A protein and the small-molecule ligand that binds it are described below.
Small molecule (SMILES): Cc1cn([C@H]2C[C@H](O[P](=O)(O)OC[C@H]3O[C@@H](n4ccc(N)nc4=O)C[C@@H]3O[P](=O)(O)OC[C@H]3O[C@@H](n4ccc(N)nc4=O)C[C@@H]3O)[C@@H](CO[P](=O)(O)O[C@H]3C[C@H](n4cnc5c(=O)nc(N)[nH]c54)O[C@@H]3CO[P](=O)(O)O[C@H]3C[C@H](n4ccc(N)nc4=O)O[C@@H]3CO[P](=O)(O)O[C@H]3C[C@H](n4cnc5c(=O)nc(N)[nH]c54)O[C@@H]3CO)O2)c(=O)[nH]c1=O

Binding-site contacts:
Ligand atom P contacts residue ASP229 of chain 1.B at 3.5 Å.
Ligand atom O4' contacts residue PHE32 of chain 1.B at 3.5 Å.
Ligand atom O4' contacts residue TYR72 of chain 1.B at 3.4 Å.
Ligand atom OP1 contacts residue HIS182 of chain 1.B at 3.8 Å.
Ligand atom N3 contacts residue TYR72 of chain 1.B at 3.8 Å.
Ligand atom OP1 contacts residue ARG230 of chain 1.B at 3.6 Å.
Ligand atom N4 contacts residue HIS231 of chain 1.B at 3.8 Å.
Ligand atom C5 contacts residue TYR72 of chain 1.B at 3.5 Å (hydrophobic).
Ligand atom C1' contacts residue PHE32 of chain 1.B at 3.7 Å (hydrophobic).
Ligand atom C5' contacts residue HIS109 of chain 1.B at 3.5 Å.
Ligand atom N2 contacts residue ARG230 of chain 1.B at 3.3 Å (salt-bridge).
Ligand atom OP2 contacts residue ASP229 of chain 1.B at 3.3 Å (salt-bridge).
Ligand atom C2' contacts residue HIS7 of chain 1.B at 3.5 Å.
Ligand atom C4' contacts residue TYR72 of chain 1.B at 3.7 Å (hydrophobic).
Ligand atom OP2 contacts residue HIS182 of chain 1.B at 3.0 Å (h-bond).
Ligand atom OP1 contacts residue HIS231 of chain 1.B at 2.8 Å (h-bond).
Ligand atom P contacts residue ZN1 of chain 1.N at 3.2 Å.
Ligand atom C4' contacts residue PHE32 of chain 1.B at 3.7 Å (hydrophobic).
Ligand atom OP2 contacts residue ZN1 of chain 1.N at 1.9 Å.
Ligand atom C4' contacts residue ARG230 of chain 1.B at 3.7 Å.
Ligand atom C4' contacts residue ASP229 of chain 1.B at 3.5 Å.
Ligand atom N3 contacts residue GLU261 of chain 1.B at 3.8 Å.
Ligand atom O3' contacts residue ZN1 of chain 1.N at 3.7 Å.
Ligand atom OP1 contacts residue ASP229 of chain 1.B at 3.6 Å.
Ligand atom C4 contacts residue TYR72 of chain 1.B at 3.5 Å (hydrophobic).
Ligand atom O3' contacts residue ASP229 of chain 1.B at 3.3 Å (salt-bridge).
Ligand atom O3' contacts residue GLU261 of chain 1.B at 3.3 Å (salt-bridge).
Ligand atom C2' contacts residue GLU261 of chain 1.B at 3.2 Å.
Ligand atom OP1 contacts residue HIS109 of chain 1.B at 3.0 Å.
Ligand atom O3' contacts residue ARG230 of chain 1.B at 3.7 Å.
Ligand atom C5' contacts residue TYR72 of chain 1.B at 3.8 Å (hydrophobic).
Ligand atom C6 contacts residue TYR72 of chain 1.B at 3.7 Å (hydrophobic).
Ligand atom C5' contacts residue ASP229 of chain 1.B at 3.2 Å.
Ligand atom C3' contacts residue GLU261 of chain 1.B at 3.1 Å.
Ligand atom N4 contacts residue GLU261 of chain 1.B at 3.0 Å (salt-bridge).
Ligand atom O3' contacts residue ALA69 of chain 1.B at 3.4 Å.
Ligand atom OP2 contacts residue HIS231 of chain 1.B at 3.0 Å (h-bond).
Ligand atom C4 contacts residue GLU261 of chain 1.B at 3.4 Å.
Ligand atom O2 contacts residue HIS7 of chain 1.B at 3.6 Å.
Ligand atom C5 contacts residue HIS231 of chain 1.B at 3.5 Å.

Sequence of chain 1.B:
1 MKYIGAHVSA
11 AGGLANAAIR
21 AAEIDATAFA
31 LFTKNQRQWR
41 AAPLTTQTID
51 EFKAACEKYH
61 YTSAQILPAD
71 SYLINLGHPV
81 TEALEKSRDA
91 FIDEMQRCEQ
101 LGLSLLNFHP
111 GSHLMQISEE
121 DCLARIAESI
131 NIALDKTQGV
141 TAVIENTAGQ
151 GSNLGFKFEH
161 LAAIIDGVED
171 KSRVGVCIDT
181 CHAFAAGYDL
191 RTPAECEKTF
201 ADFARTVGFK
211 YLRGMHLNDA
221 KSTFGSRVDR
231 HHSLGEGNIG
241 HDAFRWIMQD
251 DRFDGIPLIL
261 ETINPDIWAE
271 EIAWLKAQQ